Sequence of chain 1.B:
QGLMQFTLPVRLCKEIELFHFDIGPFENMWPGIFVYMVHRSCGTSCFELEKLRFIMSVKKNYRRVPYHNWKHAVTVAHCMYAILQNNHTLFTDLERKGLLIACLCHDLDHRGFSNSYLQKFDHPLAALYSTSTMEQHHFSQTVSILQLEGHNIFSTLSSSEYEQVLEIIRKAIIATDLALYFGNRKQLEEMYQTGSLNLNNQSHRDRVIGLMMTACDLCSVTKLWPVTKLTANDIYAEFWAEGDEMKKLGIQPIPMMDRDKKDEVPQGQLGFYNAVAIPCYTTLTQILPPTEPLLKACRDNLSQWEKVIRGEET

A protein and the small-molecule ligand that binds it are described below.
Small molecule (SMILES): Cc1c(C(F)(F)F)nc2ccc(CCc3nc(N4CCCC4)nn3C)nn12

Binding-site contacts:
Ligand atom C24 contacts residue PRO266 of chain 1.B at 3.7 Å (hydrophobic).
Ligand atom C05 contacts residue PHE283 of chain 1.B at 3.4 Å (hydrophobic).
Ligand atom N18 contacts residue GLY279 of chain 1.B at 3.4 Å (h-bond).
Ligand atom C25 contacts residue GLU275 of chain 1.B at 3.7 Å.
Ligand atom N06 contacts residue PHE283 of chain 1.B at 3.6 Å.
Ligand atom C07 contacts residue PHE283 of chain 1.B at 3.6 Å (hydrophobic).
Ligand atom F12 contacts residue ILE246 of chain 1.B at 3.1 Å.
Ligand atom N04 contacts residue GLN280 of chain 1.B at 3.3 Å (h-bond).
Ligand atom C16 contacts residue GLY279 of chain 1.B at 3.6 Å.
Ligand atom C02 contacts residue PHE250 of chain 1.B at 3.5 Å (hydrophobic).
Ligand atom C26 contacts residue GLU275 of chain 1.B at 3.2 Å.
Ligand atom N21 contacts residue TYR247 of chain 1.B at 2.8 Å (h-bond).
Ligand atom C20 contacts residue MET267 of chain 1.B at 3.6 Å (hydrophobic).
Ligand atom C17 contacts residue GLY279 of chain 1.B at 3.3 Å.
Ligand atom C26 contacts residue LYS272 of chain 1.B at 3.5 Å.
Ligand atom C10 contacts residue ILE246 of chain 1.B at 3.4 Å (hydrophobic).
Ligand atom C08 contacts residue PHE283 of chain 1.B at 3.7 Å (hydrophobic).
Ligand atom F12 contacts residue VAL232 of chain 1.B at 3.7 Å.
Ligand atom C15 contacts residue TYR247 of chain 1.B at 3.5 Å (hydrophobic).
Ligand atom C16 contacts residue PHE283 of chain 1.B at 3.6 Å (hydrophobic).
Ligand atom F14 contacts residue LEU229 of chain 1.B at 3.5 Å.
Ligand atom N19 contacts residue GLY279 of chain 1.B at 3.7 Å.
Ligand atom F12 contacts residue SER231 of chain 1.B at 3.2 Å.
Ligand atom C10 contacts residue VAL232 of chain 1.B at 3.7 Å (hydrophobic).
Ligand atom C24 contacts residue MET267 of chain 1.B at 3.6 Å (hydrophobic).
Ligand atom C01 contacts residue PHE283 of chain 1.B at 3.6 Å (hydrophobic).
Ligand atom C15 contacts residue MET267 of chain 1.B at 3.7 Å (hydrophobic).
Ligand atom C20 contacts residue GLY279 of chain 1.B at 3.5 Å.
Ligand atom C08 contacts residue ILE246 of chain 1.B at 3.6 Å (hydrophobic).
Ligand atom F13 contacts residue VAL232 of chain 1.B at 3.3 Å.
Ligand atom N09 contacts residue PHE283 of chain 1.B at 3.4 Å.
Ligand atom C17 contacts residue TYR247 of chain 1.B at 3.6 Å (hydrophobic).
Ligand atom C03 contacts residue PHE250 of chain 1.B at 3.8 Å (hydrophobic).
Ligand atom F13 contacts residue LEU229 of chain 1.B at 3.1 Å.
Ligand atom N23 contacts residue MET267 of chain 1.B at 3.5 Å.
Ligand atom F14 contacts residue TYR78 of chain 1.B at 3.1 Å.
Ligand atom C22 contacts residue GLY279 of chain 1.B at 3.8 Å.
Ligand atom C10 contacts residue GLN280 of chain 1.B at 3.5 Å.
Ligand atom N21 contacts residue GLY279 of chain 1.B at 3.7 Å.
Ligand atom C07 contacts residue ILE246 of chain 1.B at 3.5 Å (hydrophobic).